This small molecule binds to this protein.
Small molecule (SMILES): O=C(O)C(=O)CP(=O)(O)O

Binding-site contacts:
Ligand atom O2 contacts residue ARG155 of chain 2.A at 2.7 Å (salt-bridge).
Ligand atom O1P contacts residue ARG155 of chain 2.A at 3.0 Å (salt-bridge).
Ligand atom O2' contacts residue SER42 of chain 2.A at 3.3 Å (h-bond).
Ligand atom O3P contacts residue HIS186 of chain 2.A at 2.8 Å (h-bond).
Ligand atom C1 contacts residue SER42 of chain 2.A at 3.3 Å.
Ligand atom O2 contacts residue ASP81 of chain 2.A at 3.2 Å (salt-bridge).
Ligand atom O1 contacts residue TRP40 of chain 2.A at 2.9 Å (h-bond).
Ligand atom O2' contacts residue TRP40 of chain 2.A at 4.2 Å.
Ligand atom P contacts residue ARG188 of chain 2.A at 3.7 Å.
Ligand atom C2 contacts residue ARG155 of chain 2.A at 3.5 Å.
Ligand atom C2 contacts residue MG1 of chain 2.C at 2.9 Å.
Ligand atom O2' contacts residue GLY43 of chain 2.A at 3.2 Å (h-bond).
Ligand atom O1 contacts residue MG1 of chain 2.C at 4.1 Å.
Ligand atom O1P contacts residue ARG188 of chain 2.A at 3.2 Å (salt-bridge).
Ligand atom O2' contacts residue PHE44 of chain 2.A at 2.9 Å (h-bond).
Ligand atom O3P contacts residue ARG188 of chain 2.A at 2.8 Å (salt-bridge).
Ligand atom C3 contacts residue TRP40 of chain 2.A at 4.2 Å (hydrophobic).
Ligand atom C1 contacts residue PHE44 of chain 2.A at 3.7 Å (hydrophobic).
Ligand atom O1 contacts residue GLY235 of chain 2.A at 3.4 Å (h-bond).
Ligand atom C3 contacts residue HIS186 of chain 2.A at 4.2 Å.
Ligand atom C3 contacts residue MG1 of chain 2.C at 4.1 Å.
Ligand atom O1P contacts residue HIS186 of chain 2.A at 4.0 Å.
Ligand atom O2 contacts residue TRP40 of chain 2.A at 3.6 Å.
Ligand atom O1 contacts residue PHE44 of chain 2.A at 3.8 Å.
Ligand atom O2P contacts residue PHE44 of chain 2.A at 3.6 Å.
Ligand atom C1 contacts residue GLY43 of chain 2.A at 4.1 Å.
Ligand atom P contacts residue HIS186 of chain 2.A at 3.8 Å.
Ligand atom O1P contacts residue MG1 of chain 2.C at 4.2 Å.
Ligand atom P contacts residue ARG155 of chain 2.A at 3.9 Å.
Ligand atom O2' contacts residue MG1 of chain 2.C at 2.1 Å.
Ligand atom C1 contacts residue TRP40 of chain 2.A at 3.6 Å (hydrophobic).
Ligand atom O1 contacts residue SER42 of chain 2.A at 2.6 Å (h-bond).
Ligand atom O2 contacts residue MG1 of chain 2.C at 2.1 Å.
Ligand atom C2 contacts residue TRP40 of chain 2.A at 3.6 Å (hydrophobic).
Ligand atom C3 contacts residue ARG155 of chain 2.A at 3.4 Å.
Ligand atom O2' contacts residue ASP81 of chain 2.A at 2.9 Å (salt-bridge).
Ligand atom C2 contacts residue ASP81 of chain 2.A at 3.9 Å.
Ligand atom C1 contacts residue ASP81 of chain 2.A at 3.5 Å.
Ligand atom C1 contacts residue MG1 of chain 2.C at 2.8 Å.
Ligand atom O2' contacts residue ASP54 of chain 2.A at 4.1 Å.

Sequence of chain 2.A:
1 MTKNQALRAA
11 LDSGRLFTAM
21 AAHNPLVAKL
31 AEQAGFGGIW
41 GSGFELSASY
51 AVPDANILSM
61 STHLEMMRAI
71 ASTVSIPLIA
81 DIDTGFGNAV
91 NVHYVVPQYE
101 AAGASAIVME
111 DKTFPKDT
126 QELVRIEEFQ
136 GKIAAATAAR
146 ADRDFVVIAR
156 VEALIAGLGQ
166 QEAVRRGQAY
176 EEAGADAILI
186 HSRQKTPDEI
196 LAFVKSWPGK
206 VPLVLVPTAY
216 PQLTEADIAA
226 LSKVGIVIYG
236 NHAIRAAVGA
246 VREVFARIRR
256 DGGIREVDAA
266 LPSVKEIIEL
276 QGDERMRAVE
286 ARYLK